This protein binds this small molecule.
Small molecule (SMILES): CC(=O)N[C@@H]1[C@@H](O)[C@H](O)[C@@H](CO)O[C@H]1O

Sequence of chain 1.L:
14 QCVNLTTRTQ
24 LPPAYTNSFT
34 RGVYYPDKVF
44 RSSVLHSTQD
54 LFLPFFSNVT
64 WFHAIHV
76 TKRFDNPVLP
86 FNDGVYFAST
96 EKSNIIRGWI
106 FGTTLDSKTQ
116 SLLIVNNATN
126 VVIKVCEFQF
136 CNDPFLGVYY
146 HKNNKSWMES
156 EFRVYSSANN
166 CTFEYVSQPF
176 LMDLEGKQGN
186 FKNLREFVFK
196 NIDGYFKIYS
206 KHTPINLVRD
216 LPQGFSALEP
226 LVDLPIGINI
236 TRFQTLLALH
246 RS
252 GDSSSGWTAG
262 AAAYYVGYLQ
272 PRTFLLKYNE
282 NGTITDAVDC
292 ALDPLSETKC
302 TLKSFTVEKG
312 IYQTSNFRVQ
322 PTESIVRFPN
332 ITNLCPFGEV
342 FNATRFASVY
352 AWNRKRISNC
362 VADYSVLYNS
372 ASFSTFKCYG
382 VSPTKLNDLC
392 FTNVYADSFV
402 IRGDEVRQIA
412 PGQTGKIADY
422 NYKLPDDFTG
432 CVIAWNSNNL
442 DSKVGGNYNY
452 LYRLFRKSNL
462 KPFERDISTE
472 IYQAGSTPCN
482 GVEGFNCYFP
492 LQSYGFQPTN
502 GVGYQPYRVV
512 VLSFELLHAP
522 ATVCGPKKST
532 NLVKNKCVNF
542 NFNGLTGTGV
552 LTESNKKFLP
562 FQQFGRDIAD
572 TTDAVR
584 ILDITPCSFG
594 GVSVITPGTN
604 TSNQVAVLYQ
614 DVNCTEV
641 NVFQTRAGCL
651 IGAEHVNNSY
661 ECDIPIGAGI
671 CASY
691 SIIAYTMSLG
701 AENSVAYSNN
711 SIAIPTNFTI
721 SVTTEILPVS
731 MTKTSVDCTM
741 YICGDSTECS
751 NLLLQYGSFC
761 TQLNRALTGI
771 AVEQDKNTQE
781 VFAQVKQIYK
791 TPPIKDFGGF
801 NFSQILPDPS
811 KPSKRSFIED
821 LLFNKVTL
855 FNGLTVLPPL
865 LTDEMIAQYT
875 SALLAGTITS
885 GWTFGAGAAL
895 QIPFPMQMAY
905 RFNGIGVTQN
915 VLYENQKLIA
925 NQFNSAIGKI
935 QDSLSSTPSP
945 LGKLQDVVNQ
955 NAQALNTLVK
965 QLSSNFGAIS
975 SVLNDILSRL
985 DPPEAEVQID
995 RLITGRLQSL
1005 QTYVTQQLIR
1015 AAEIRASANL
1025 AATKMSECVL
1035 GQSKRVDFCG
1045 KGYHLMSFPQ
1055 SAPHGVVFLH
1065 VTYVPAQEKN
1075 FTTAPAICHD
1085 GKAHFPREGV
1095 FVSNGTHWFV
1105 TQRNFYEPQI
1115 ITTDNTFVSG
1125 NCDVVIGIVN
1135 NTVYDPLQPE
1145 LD

Binding-site contacts:
Ligand atom C4 contacts residue ASN343 of chain 1.L at 4.2 Å.
Ligand atom O7 contacts residue PHE338 of chain 1.L at 4.0 Å.
Ligand atom N2 contacts residue ASN343 of chain 1.L at 3.2 Å (h-bond).
Ligand atom C7 contacts residue PHE342 of chain 1.L at 3.9 Å (hydrophobic).
Ligand atom C5 contacts residue ASN343 of chain 1.L at 3.6 Å.
Ligand atom O7 contacts residue ASN343 of chain 1.L at 2.8 Å (h-bond).
Ligand atom C3 contacts residue ASN343 of chain 1.L at 3.8 Å.
Ligand atom C8 contacts residue PHE338 of chain 1.L at 4.2 Å (hydrophobic).
Ligand atom O5 contacts residue ASN343 of chain 1.L at 2.2 Å (h-bond).
Ligand atom O7 contacts residue PHE342 of chain 1.L at 3.8 Å.
Ligand atom C7 contacts residue ASN343 of chain 1.L at 3.3 Å.
Ligand atom C8 contacts residue LEU368 of chain 1.L at 4.2 Å (hydrophobic).
Ligand atom C7 contacts residue GLY339 of chain 1.L at 4.0 Å.
Ligand atom C8 contacts residue PHE374 of chain 1.L at 3.7 Å (hydrophobic).
Ligand atom C1 contacts residue ASN343 of chain 1.L at 1.4 Å.
Ligand atom N2 contacts residue PHE374 of chain 1.L at 4.5 Å.
Ligand atom C8 contacts residue PHE342 of chain 1.L at 3.3 Å (hydrophobic).
Ligand atom C2 contacts residue ASN343 of chain 1.L at 2.5 Å.
Ligand atom O3 contacts residue VAL367 of chain 1.L at 4.2 Å.
Ligand atom O7 contacts residue GLY339 of chain 1.L at 3.0 Å.